A protein and the small-molecule ligand that binds it are described below.
Small molecule (SMILES): Nc1ccn([C@@H]2CS[C@H](COP(=O)(O)OP(=O)(O)OP(=O)(O)O)O2)c(=O)n1

Sequence of chain 1.A:
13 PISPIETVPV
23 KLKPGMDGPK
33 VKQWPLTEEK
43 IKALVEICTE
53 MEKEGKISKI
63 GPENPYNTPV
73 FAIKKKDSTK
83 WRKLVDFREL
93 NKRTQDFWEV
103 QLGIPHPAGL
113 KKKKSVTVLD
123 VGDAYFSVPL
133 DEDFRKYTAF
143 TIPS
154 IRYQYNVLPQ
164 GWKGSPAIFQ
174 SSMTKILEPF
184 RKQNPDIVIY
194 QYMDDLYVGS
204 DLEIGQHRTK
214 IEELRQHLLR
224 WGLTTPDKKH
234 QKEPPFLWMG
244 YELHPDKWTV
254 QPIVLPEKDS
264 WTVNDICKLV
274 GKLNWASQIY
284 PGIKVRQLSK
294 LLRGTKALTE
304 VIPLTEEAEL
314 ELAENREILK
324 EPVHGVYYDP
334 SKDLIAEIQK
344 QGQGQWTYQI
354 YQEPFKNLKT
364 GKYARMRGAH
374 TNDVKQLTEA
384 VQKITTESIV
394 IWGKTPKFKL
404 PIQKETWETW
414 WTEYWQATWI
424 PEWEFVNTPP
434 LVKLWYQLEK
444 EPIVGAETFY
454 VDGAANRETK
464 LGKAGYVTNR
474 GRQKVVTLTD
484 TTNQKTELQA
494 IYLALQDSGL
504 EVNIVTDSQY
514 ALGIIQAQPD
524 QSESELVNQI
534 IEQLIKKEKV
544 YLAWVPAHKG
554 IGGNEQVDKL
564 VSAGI

Binding-site contacts:
Ligand atom O1B contacts residue ASP197 of chain 1.A at 3.0 Å (salt-bridge).
Ligand atom O1B contacts residue ASP125 of chain 1.A at 3.5 Å (salt-bridge).
Ligand atom O1B contacts residue MG1 of chain 1.H at 2.1 Å.
Ligand atom O1G contacts residue LYS232 of chain 1.A at 2.8 Å (salt-bridge).
Ligand atom O2C contacts residue VAL123 of chain 1.A at 3.2 Å (h-bond).
Ligand atom O3B contacts residue MG1 of chain 1.H at 3.8 Å.
Ligand atom PA contacts residue ASP197 of chain 1.A at 3.5 Å.
Ligand atom O2C contacts residue ASP125 of chain 1.A at 3.6 Å.
Ligand atom O1B contacts residue ALA126 of chain 1.A at 3.6 Å (h-bond).
Ligand atom O2C contacts residue MG1 of chain 1.H at 2.7 Å.
Ligand atom O1B contacts residue VAL123 of chain 1.A at 3.1 Å (h-bond).
Ligand atom C2' contacts residue MET196 of chain 1.A at 3.9 Å (hydrophobic).
Ligand atom N1 contacts residue GLN163 of chain 1.A at 3.7 Å.
Ligand atom O2C contacts residue GLY124 of chain 1.A at 3.5 Å.
Ligand atom O4' contacts residue GLN163 of chain 1.A at 3.8 Å.
Ligand atom PA contacts residue MG1 of chain 1.H at 3.5 Å.
Ligand atom O3B contacts residue ASP125 of chain 1.A at 3.6 Å (salt-bridge).
Ligand atom O2C contacts residue LYS232 of chain 1.A at 3.9 Å.
Ligand atom O1A contacts residue ARG84 of chain 1.A at 2.8 Å (salt-bridge).
Ligand atom PG contacts residue MG1 of chain 1.H at 3.6 Å.
Ligand atom C5' contacts residue ASP197 of chain 1.A at 3.2 Å.
Ligand atom O2A contacts residue MG1 of chain 1.H at 2.5 Å.
Ligand atom O2 contacts residue GLN163 of chain 1.A at 3.8 Å.
Ligand atom O2A contacts residue ASP122 of chain 1.A at 2.8 Å (salt-bridge).
Ligand atom PA contacts residue ARG84 of chain 1.A at 3.5 Å.
Ligand atom O5' contacts residue ASP197 of chain 1.A at 3.1 Å (salt-bridge).
Ligand atom O3A contacts residue MG1 of chain 1.H at 3.8 Å.
Ligand atom C1' contacts residue TYR127 of chain 1.A at 3.6 Å (hydrophobic).
Ligand atom PB contacts residue MG1 of chain 1.H at 3.3 Å.
Ligand atom O1G contacts residue MG1 of chain 1.H at 3.6 Å.
Ligand atom O3A contacts residue ARG84 of chain 1.A at 3.0 Å (salt-bridge).
Ligand atom S3' contacts residue MET196 of chain 1.A at 3.8 Å.
Ligand atom C6 contacts residue ARG84 of chain 1.A at 3.6 Å.
Ligand atom O2A contacts residue LYS232 of chain 1.A at 3.6 Å.
Ligand atom C2 contacts residue GLN163 of chain 1.A at 3.6 Å.
Ligand atom C2' contacts residue TYR127 of chain 1.A at 3.3 Å (hydrophobic).
Ligand atom C5 contacts residue ARG84 of chain 1.A at 3.5 Å.
Ligand atom O2C contacts residue ASP122 of chain 1.A at 3.6 Å.
Ligand atom O2A contacts residue ASP197 of chain 1.A at 2.7 Å (salt-bridge).
Ligand atom C4' contacts residue TYR127 of chain 1.A at 3.9 Å (hydrophobic).